Binding-site contacts:
Ligand atom N2 contacts residue ASN238 of chain 1.I at 3.0 Å (h-bond).
Ligand atom O5 contacts residue ASN238 of chain 1.I at 2.5 Å (h-bond).
Ligand atom C5 contacts residue ASN238 of chain 1.I at 3.8 Å.
Ligand atom O7 contacts residue ASN238 of chain 1.I at 3.3 Å (h-bond).
Ligand atom C7 contacts residue ASN238 of chain 1.I at 3.3 Å.
Ligand atom C2 contacts residue ASN238 of chain 1.I at 2.5 Å.
Ligand atom C1 contacts residue ASN238 of chain 1.I at 1.5 Å.
Ligand atom O5 contacts residue THR240 of chain 1.I at 4.4 Å.
Ligand atom C3 contacts residue ASN238 of chain 1.I at 3.9 Å.
Ligand atom C1 contacts residue THR240 of chain 1.I at 3.9 Å.
Ligand atom C1 contacts residue ASN241 of chain 1.I at 4.2 Å.
Ligand atom C4 contacts residue ASN238 of chain 1.I at 4.4 Å.
Ligand atom C8 contacts residue ASN238 of chain 1.I at 4.2 Å.
Ligand atom O5 contacts residue ASN241 of chain 1.I at 3.8 Å.

Sequence of chain 1.I:
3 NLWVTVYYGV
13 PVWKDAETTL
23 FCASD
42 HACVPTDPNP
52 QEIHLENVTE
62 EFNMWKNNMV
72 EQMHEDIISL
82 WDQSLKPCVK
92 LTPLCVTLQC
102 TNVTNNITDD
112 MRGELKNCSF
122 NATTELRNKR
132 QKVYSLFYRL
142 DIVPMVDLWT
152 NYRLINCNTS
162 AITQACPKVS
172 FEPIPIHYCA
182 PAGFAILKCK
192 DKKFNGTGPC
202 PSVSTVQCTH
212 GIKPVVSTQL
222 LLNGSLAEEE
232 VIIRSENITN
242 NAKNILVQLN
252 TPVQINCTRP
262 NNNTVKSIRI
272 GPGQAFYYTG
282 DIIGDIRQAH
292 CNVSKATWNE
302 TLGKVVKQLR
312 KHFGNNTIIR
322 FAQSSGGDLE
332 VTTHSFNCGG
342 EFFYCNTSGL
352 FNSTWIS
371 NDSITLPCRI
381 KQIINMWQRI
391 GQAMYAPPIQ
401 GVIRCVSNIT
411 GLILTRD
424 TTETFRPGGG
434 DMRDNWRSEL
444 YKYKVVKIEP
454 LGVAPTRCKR

A protein and the small-molecule ligand that binds it are described below.
Small molecule (SMILES): CC(=O)N[C@@H]1[C@@H](O)[C@H](O)[C@@H](CO)O[C@H]1O